Binding-site contacts:
Ligand atom N01 contacts residue GLU296 of chain 1.A at 2.7 Å (salt-bridge).
Ligand atom C09 contacts residue VAL271 of chain 1.A at 3.7 Å (hydrophobic).
Ligand atom N11 contacts residue HEM1 of chain 1.B at 2.9 Å (h-bond).
Ligand atom F16 contacts residue TRP382 of chain 1.A at 3.9 Å.
Ligand atom C05 contacts residue VAL271 of chain 1.A at 3.7 Å (hydrophobic).
Ligand atom C02 contacts residue GLU296 of chain 1.A at 3.5 Å.
Ligand atom C10 contacts residue GLN182 of chain 1.A at 3.3 Å.
Ligand atom C07 contacts residue PRO269 of chain 1.A at 3.8 Å (hydrophobic).
Ligand atom C04 contacts residue PRO269 of chain 1.A at 4.0 Å (hydrophobic).
Ligand atom N02 contacts residue HEM1 of chain 1.B at 3.4 Å.
Ligand atom C08 contacts residue GLU296 of chain 1.A at 3.7 Å.
Ligand atom C03 contacts residue HEM1 of chain 1.B at 3.3 Å.
Ligand atom C08 contacts residue HEM1 of chain 1.B at 3.5 Å.
Ligand atom N02 contacts residue TRP291 of chain 1.A at 2.8 Å (h-bond).
Ligand atom C12 contacts residue HEM1 of chain 1.B at 3.1 Å.
Ligand atom C07 contacts residue HEM1 of chain 1.B at 3.5 Å.
Ligand atom F15 contacts residue HEM1 of chain 1.B at 3.7 Å.
Ligand atom C02 contacts residue TRP291 of chain 1.A at 3.7 Å (hydrophobic).
Ligand atom C09 contacts residue GLU296 of chain 1.A at 3.9 Å.
Ligand atom C10 contacts residue HEM1 of chain 1.B at 4.1 Å.
Ligand atom C04 contacts residue HEM1 of chain 1.B at 3.9 Å.
Ligand atom C02 contacts residue HEM1 of chain 1.B at 3.6 Å.
Ligand atom C08 contacts residue VAL271 of chain 1.A at 3.9 Å (hydrophobic).
Ligand atom C10 contacts residue VAL271 of chain 1.A at 3.5 Å (hydrophobic).
Ligand atom C07 contacts residue PHE288 of chain 1.A at 3.8 Å (hydrophobic).
Ligand atom N02 contacts residue PRO269 of chain 1.A at 3.9 Å.
Ligand atom C03 contacts residue TRP291 of chain 1.A at 3.9 Å (hydrophobic).
Ligand atom C07 contacts residue GLY290 of chain 1.A at 3.4 Å.
Ligand atom F16 contacts residue HEM1 of chain 1.B at 2.9 Å.
Ligand atom C14 contacts residue HEM1 of chain 1.B at 3.2 Å.
Ligand atom C02 contacts residue PRO269 of chain 1.A at 3.8 Å (hydrophobic).
Ligand atom C03 contacts residue PRO269 of chain 1.A at 3.7 Å (hydrophobic).
Ligand atom C09 contacts residue GLN182 of chain 1.A at 3.8 Å.
Ligand atom C06 contacts residue GLU296 of chain 1.A at 3.6 Å.
Ligand atom C07 contacts residue SER289 of chain 1.A at 3.8 Å.
Ligand atom N02 contacts residue GLU296 of chain 1.A at 2.6 Å (salt-bridge).
Ligand atom N02 contacts residue MET293 of chain 1.A at 4.0 Å.
Ligand atom N02 contacts residue TYR292 of chain 1.A at 3.8 Å.
Ligand atom N01 contacts residue HEM1 of chain 1.B at 3.9 Å.
Ligand atom C13 contacts residue HEM1 of chain 1.B at 3.4 Å.

A protein and the small-molecule ligand that binds it are described below.
Small molecule (SMILES): Cc1cc(N)nc(CCCN2CC(F)(F)C2)c1

Sequence of chain 1.A:
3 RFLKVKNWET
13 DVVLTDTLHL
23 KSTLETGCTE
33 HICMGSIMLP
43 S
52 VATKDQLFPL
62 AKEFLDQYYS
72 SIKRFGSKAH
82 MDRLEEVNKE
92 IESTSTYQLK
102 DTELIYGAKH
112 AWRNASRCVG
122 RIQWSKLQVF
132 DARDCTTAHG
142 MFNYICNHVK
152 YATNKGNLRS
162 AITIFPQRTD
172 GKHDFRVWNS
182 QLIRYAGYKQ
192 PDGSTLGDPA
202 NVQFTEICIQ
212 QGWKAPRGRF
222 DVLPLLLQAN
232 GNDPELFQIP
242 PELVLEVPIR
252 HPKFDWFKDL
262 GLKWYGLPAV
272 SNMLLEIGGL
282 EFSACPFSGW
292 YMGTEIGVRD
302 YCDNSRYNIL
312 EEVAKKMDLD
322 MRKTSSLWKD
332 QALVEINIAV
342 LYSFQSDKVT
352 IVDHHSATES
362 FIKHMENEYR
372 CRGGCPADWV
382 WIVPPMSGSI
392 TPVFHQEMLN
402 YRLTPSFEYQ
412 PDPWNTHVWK